Sequence of chain 3.A:
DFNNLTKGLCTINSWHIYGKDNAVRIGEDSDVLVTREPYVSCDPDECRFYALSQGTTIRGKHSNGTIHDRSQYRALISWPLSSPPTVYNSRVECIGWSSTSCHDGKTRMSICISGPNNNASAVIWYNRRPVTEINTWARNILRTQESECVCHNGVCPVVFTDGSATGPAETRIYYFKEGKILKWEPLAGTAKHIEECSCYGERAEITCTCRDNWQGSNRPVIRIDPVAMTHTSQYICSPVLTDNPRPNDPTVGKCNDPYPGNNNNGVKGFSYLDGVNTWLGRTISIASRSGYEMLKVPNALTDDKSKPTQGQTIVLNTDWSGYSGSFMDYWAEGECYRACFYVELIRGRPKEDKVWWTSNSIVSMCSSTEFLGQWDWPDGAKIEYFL

This small molecule binds to this protein.
Small molecule (SMILES): OC[C@H]1O[C@H](O)[C@@H](O)[C@@H](O)[C@@H]1O

Binding-site contacts:
Ligand atom C1 contacts residue BMA3 of chain 1.B at 3.2 Å.
Ligand atom C4 contacts residue BMA3 of chain 1.B at 3.6 Å.
Ligand atom O5 contacts residue BMA3 of chain 1.B at 3.6 Å.
Ligand atom O3 contacts residue BMA3 of chain 1.B at 4.0 Å.
Ligand atom C6 contacts residue PRO308 of chain 3.A at 3.9 Å (hydrophobic).
Ligand atom C5 contacts residue THR309 of chain 3.A at 4.3 Å.
Ligand atom C4 contacts residue THR309 of chain 3.A at 4.3 Å.
Ligand atom C2 contacts residue BMA3 of chain 1.B at 3.3 Å.
Ligand atom C6 contacts residue THR309 of chain 3.A at 4.2 Å.
Ligand atom C3 contacts residue THR309 of chain 3.A at 4.5 Å.
Ligand atom C3 contacts residue BMA3 of chain 1.B at 2.9 Å.
Ligand atom C5 contacts residue PRO308 of chain 3.A at 4.2 Å (hydrophobic).
Ligand atom O4 contacts residue BMA3 of chain 1.B at 4.0 Å.
Ligand atom O4 contacts residue THR309 of chain 3.A at 3.6 Å.
Ligand atom C5 contacts residue BMA3 of chain 1.B at 3.3 Å.